Binding-site contacts:
Ligand atom C1 contacts residue PRO261 of chain 3.D at 4.3 Å (hydrophobic).
Ligand atom C4 contacts residue ASN416 of chain 3.D at 4.2 Å.
Ligand atom C5 contacts residue ASN416 of chain 3.D at 3.7 Å.
Ligand atom C1 contacts residue ASN416 of chain 3.D at 1.4 Å.
Ligand atom N2 contacts residue ASN416 of chain 3.D at 3.3 Å (h-bond).
Ligand atom O7 contacts residue ASN232 of chain 3.D at 3.2 Å (h-bond).
Ligand atom O5 contacts residue PRO261 of chain 3.D at 3.4 Å.
Ligand atom O6 contacts residue PRO261 of chain 3.D at 4.4 Å.
Ligand atom C5 contacts residue PRO261 of chain 3.D at 4.2 Å (hydrophobic).
Ligand atom C8 contacts residue NAG1 of chain 3.I at 3.4 Å.
Ligand atom O7 contacts residue ASN416 of chain 3.D at 3.8 Å.
Ligand atom C8 contacts residue ASN232 of chain 3.D at 3.5 Å.
Ligand atom C7 contacts residue ASN232 of chain 3.D at 3.6 Å.
Ligand atom C7 contacts residue ASN416 of chain 3.D at 3.8 Å.
Ligand atom C2 contacts residue ASN416 of chain 3.D at 2.5 Å.
Ligand atom O5 contacts residue ASN416 of chain 3.D at 2.4 Å (h-bond).
Ligand atom C6 contacts residue PRO261 of chain 3.D at 3.9 Å (hydrophobic).
Ligand atom C3 contacts residue ASN416 of chain 3.D at 3.8 Å.

Sequence of chain 3.D:
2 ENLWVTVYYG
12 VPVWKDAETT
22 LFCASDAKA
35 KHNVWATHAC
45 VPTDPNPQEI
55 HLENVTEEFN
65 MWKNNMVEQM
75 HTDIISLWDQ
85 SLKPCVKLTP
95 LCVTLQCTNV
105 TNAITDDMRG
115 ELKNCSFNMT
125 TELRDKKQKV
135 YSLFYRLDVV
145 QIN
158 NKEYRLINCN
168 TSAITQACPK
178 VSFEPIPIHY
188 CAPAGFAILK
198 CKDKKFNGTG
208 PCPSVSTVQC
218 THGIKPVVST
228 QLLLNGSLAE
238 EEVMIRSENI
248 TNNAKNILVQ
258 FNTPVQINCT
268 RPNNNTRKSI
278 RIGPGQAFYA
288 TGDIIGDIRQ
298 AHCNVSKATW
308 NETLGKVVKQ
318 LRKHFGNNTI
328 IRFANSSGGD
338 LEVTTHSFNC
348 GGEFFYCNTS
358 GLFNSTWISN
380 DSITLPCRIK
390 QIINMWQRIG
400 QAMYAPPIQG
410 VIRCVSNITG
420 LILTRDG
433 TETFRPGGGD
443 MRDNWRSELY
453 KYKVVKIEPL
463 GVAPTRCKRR

A protein and the small-molecule ligand that binds it are described below.
Small molecule (SMILES): CC(=O)N[C@H]1[C@H](O[C@H]2[C@H](O)[C@@H](NC(C)=O)CO[C@@H]2CO)O[C@H](CO)[C@@H](O)[C@@H]1O